Sequence of chain 1.K:
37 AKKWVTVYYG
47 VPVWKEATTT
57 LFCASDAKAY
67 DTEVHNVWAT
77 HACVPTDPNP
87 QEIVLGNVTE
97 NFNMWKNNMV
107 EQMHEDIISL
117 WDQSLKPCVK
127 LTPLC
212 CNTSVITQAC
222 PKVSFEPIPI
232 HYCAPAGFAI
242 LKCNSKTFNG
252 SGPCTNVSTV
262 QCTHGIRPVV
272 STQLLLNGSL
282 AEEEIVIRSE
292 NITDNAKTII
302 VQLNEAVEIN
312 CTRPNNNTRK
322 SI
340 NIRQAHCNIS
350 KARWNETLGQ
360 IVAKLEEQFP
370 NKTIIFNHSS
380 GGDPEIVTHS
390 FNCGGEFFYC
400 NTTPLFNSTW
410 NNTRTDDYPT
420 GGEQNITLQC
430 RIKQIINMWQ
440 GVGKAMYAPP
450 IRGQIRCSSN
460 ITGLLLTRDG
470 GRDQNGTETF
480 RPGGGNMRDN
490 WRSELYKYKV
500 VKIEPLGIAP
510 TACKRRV

Binding-site contacts:
Ligand atom C5 contacts residue ASN354 of chain 1.K at 3.7 Å.
Ligand atom C3 contacts residue ASN354 of chain 1.K at 3.7 Å.
Ligand atom O7 contacts residue THR414 of chain 1.K at 3.3 Å (h-bond).
Ligand atom C2 contacts residue ASN354 of chain 1.K at 2.4 Å.
Ligand atom C8 contacts residue TYR417 of chain 1.K at 3.8 Å (hydrophobic).
Ligand atom C7 contacts residue ASN354 of chain 1.K at 3.6 Å.
Ligand atom O3 contacts residue ARG413 of chain 1.K at 4.3 Å.
Ligand atom C8 contacts residue ASN354 of chain 1.K at 4.1 Å.
Ligand atom C8 contacts residue ASP415 of chain 1.K at 3.6 Å.
Ligand atom O7 contacts residue ASN354 of chain 1.K at 4.0 Å.
Ligand atom C7 contacts residue ASP415 of chain 1.K at 4.3 Å.
Ligand atom C8 contacts residue TRP409 of chain 1.K at 3.6 Å (hydrophobic).
Ligand atom O7 contacts residue ASP415 of chain 1.K at 4.0 Å.
Ligand atom C4 contacts residue THR419 of chain 1.K at 4.3 Å.
Ligand atom C7 contacts residue THR414 of chain 1.K at 3.2 Å.
Ligand atom C4 contacts residue ASN354 of chain 1.K at 4.1 Å.
Ligand atom N2 contacts residue THR414 of chain 1.K at 3.9 Å.
Ligand atom O4 contacts residue ARG413 of chain 1.K at 4.0 Å.
Ligand atom C1 contacts residue ASN354 of chain 1.K at 1.4 Å.
Ligand atom N2 contacts residue ASN354 of chain 1.K at 2.8 Å (h-bond).
Ligand atom O5 contacts residue ASN354 of chain 1.K at 2.4 Å (h-bond).
Ligand atom O3 contacts residue THR414 of chain 1.K at 3.6 Å (h-bond).
Ligand atom C8 contacts residue THR414 of chain 1.K at 3.1 Å.
Ligand atom C7 contacts residue TYR417 of chain 1.K at 4.5 Å (hydrophobic).
Ligand atom O7 contacts residue TYR417 of chain 1.K at 3.6 Å.

The protein below binds the small molecule below.
Small molecule (SMILES): CC(=O)N[C@@H]1[C@@H](O)[C@H](O)[C@@H](CO)O[C@H]1O